Sequence of chain 3.A:
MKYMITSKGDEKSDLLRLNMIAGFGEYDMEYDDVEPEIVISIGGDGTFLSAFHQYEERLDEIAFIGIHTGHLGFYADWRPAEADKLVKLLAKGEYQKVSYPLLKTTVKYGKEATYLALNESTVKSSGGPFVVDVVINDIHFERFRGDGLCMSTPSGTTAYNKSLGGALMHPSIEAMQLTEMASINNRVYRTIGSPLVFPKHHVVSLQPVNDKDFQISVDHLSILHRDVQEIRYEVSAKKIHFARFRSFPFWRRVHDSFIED

Binding-site contacts:
Ligand atom N6 contacts residue ASN122 of chain 3.A at 2.8 Å (h-bond).
Ligand atom N7 contacts residue TYR75 of chain 3.A at 4.2 Å.
Ligand atom C8 contacts residue ASN122 of chain 3.A at 3.6 Å.
Ligand atom N3 contacts residue PHE74 of chain 3.A at 4.2 Å.
Ligand atom N3 contacts residue THR161 of chain 3.A at 4.1 Å.
Ligand atom N6 contacts residue TYR75 of chain 3.A at 3.4 Å (h-bond).
Ligand atom C6 contacts residue SER158 of chain 3.A at 4.2 Å.
Ligand atom N9 contacts residue ASP45 of chain 3.A at 4.0 Å.
Ligand atom N6 contacts residue SER158 of chain 3.A at 3.2 Å (h-bond).
Ligand atom C8 contacts residue MTA1 of chain 3.D at 4.2 Å.
Ligand atom OAL contacts residue MTA1 of chain 3.D at 3.9 Å.
Ligand atom N6 contacts residue THR161 of chain 3.A at 3.7 Å.
Ligand atom N1 contacts residue ALA162 of chain 3.A at 3.7 Å.
Ligand atom CAM contacts residue MTA1 of chain 3.D at 4.0 Å.
Ligand atom N1 contacts residue PHE74 of chain 3.A at 3.5 Å.
Ligand atom C5 contacts residue ALA162 of chain 3.A at 3.6 Å (hydrophobic).
Ligand atom CAN contacts residue MTA1 of chain 3.D at 3.6 Å.
Ligand atom C6 contacts residue ASN122 of chain 3.A at 3.8 Å.
Ligand atom C6 contacts residue PHE74 of chain 3.A at 4.3 Å (hydrophobic).
Ligand atom C6 contacts residue ALA162 of chain 3.A at 3.5 Å (hydrophobic).
Ligand atom C4 contacts residue ALA162 of chain 3.A at 3.9 Å (hydrophobic).
Ligand atom N3 contacts residue ASP45 of chain 3.A at 4.2 Å.
Ligand atom N3 contacts residue ALA162 of chain 3.A at 4.0 Å.
Ligand atom CAN contacts residue ARG148 of chain 2.A at 4.1 Å.
Ligand atom N1 contacts residue THR161 of chain 3.A at 2.5 Å (h-bond).
Ligand atom C2 contacts residue THR161 of chain 3.A at 3.2 Å.
Ligand atom N7 contacts residue ALA162 of chain 3.A at 4.2 Å.
Ligand atom N7 contacts residue ASP45 of chain 3.A at 3.8 Å.
Ligand atom C8 contacts residue ASP45 of chain 3.A at 3.6 Å.
Ligand atom N7 contacts residue ASN122 of chain 3.A at 2.8 Å (h-bond).
Ligand atom C4 contacts residue ASP45 of chain 3.A at 3.8 Å.
Ligand atom N6 contacts residue ALA162 of chain 3.A at 3.9 Å.
Ligand atom N1 contacts residue SER158 of chain 3.A at 4.3 Å.
Ligand atom C2 contacts residue ALA162 of chain 3.A at 3.9 Å (hydrophobic).
Ligand atom C6 contacts residue THR161 of chain 3.A at 3.5 Å.
Ligand atom CAO contacts residue ILE187 of chain 2.A at 4.0 Å (hydrophobic).
Ligand atom C5 contacts residue ASP45 of chain 3.A at 3.9 Å.
Ligand atom CAP contacts residue MTA1 of chain 3.D at 3.9 Å.
Ligand atom C2 contacts residue PHE74 of chain 3.A at 3.4 Å (hydrophobic).
Ligand atom C5 contacts residue ASN122 of chain 3.A at 3.6 Å.

Sequence of chain 2.A:
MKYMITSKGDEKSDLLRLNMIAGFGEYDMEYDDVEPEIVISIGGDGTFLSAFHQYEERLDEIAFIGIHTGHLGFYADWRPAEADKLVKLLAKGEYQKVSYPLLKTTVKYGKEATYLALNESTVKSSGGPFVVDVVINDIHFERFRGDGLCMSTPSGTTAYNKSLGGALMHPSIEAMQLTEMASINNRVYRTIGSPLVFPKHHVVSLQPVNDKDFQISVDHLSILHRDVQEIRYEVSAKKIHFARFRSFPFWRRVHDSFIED

The small molecule below binds the protein below.
Small molecule (SMILES): Nc1ncnc2c1ncn2[C@@H]1CCCCO1